The protein below binds the small molecule below.
Small molecule (SMILES): C[C@]12CC[C@H]3[C@@H](CCC4=CC(=O)CC[C@@]43C)[C@@H]1CC[C@@H]2O

Sequence of chain 1.A:
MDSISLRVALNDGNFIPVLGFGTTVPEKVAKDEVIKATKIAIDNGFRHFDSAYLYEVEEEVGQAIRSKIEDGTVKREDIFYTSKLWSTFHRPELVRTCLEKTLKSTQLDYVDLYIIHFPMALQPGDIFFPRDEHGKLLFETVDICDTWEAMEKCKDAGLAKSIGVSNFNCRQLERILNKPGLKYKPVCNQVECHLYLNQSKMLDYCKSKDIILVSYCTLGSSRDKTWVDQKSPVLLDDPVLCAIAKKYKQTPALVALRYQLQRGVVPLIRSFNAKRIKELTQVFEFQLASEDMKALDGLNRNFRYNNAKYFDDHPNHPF

Binding-site contacts:
Ligand atom C3 contacts residue NAP1 of chain 1.C at 3.2 Å.
Ligand atom C2 contacts residue NAP1 of chain 1.C at 3.4 Å.
Ligand atom C11 contacts residue TYR310 of chain 1.A at 3.6 Å (hydrophobic).
Ligand atom C15 contacts residue THR226 of chain 1.A at 3.4 Å.
Ligand atom C4 contacts residue NAP1 of chain 1.C at 3.7 Å.
Ligand atom C1 contacts residue PHE118 of chain 1.A at 4.2 Å (hydrophobic).
Ligand atom C2 contacts residue HIS117 of chain 1.A at 3.4 Å.
Ligand atom C4 contacts residue THR24 of chain 1.A at 4.2 Å.
Ligand atom C15 contacts residue GLU27 of chain 1.A at 4.4 Å.
Ligand atom C7 contacts residue TRP227 of chain 1.A at 4.0 Å (hydrophobic).
Ligand atom C10 contacts residue TYR310 of chain 1.A at 4.0 Å (hydrophobic).
Ligand atom C16 contacts residue GLU27 of chain 1.A at 4.3 Å.
Ligand atom C15 contacts residue TRP227 of chain 1.A at 4.4 Å (hydrophobic).
Ligand atom O3 contacts residue HIS117 of chain 1.A at 2.8 Å (h-bond).
Ligand atom C19 contacts residue ASN306 of chain 1.A at 3.9 Å.
Ligand atom C18 contacts residue THR226 of chain 1.A at 4.0 Å.
Ligand atom C18 contacts residue TYR310 of chain 1.A at 4.2 Å (hydrophobic).
Ligand atom C12 contacts residue PHE129 of chain 1.A at 3.8 Å (hydrophobic).
Ligand atom O3 contacts residue TYR55 of chain 1.A at 2.5 Å (h-bond).
Ligand atom C10 contacts residue LEU54 of chain 1.A at 4.4 Å (hydrophobic).
Ligand atom O3 contacts residue NAP1 of chain 1.C at 3.0 Å.
Ligand atom C8 contacts residue TRP227 of chain 1.A at 4.0 Å (hydrophobic).
Ligand atom C3 contacts residue HIS117 of chain 1.A at 3.4 Å.
Ligand atom C19 contacts residue TYR310 of chain 1.A at 3.2 Å (hydrophobic).
Ligand atom C9 contacts residue LEU54 of chain 1.A at 4.1 Å (hydrophobic).
Ligand atom C11 contacts residue LEU54 of chain 1.A at 4.4 Å (hydrophobic).
Ligand atom C18 contacts residue TRP227 of chain 1.A at 3.7 Å (hydrophobic).
Ligand atom C1 contacts residue TYR310 of chain 1.A at 3.6 Å (hydrophobic).
Ligand atom C19 contacts residue TRP227 of chain 1.A at 3.9 Å (hydrophobic).
Ligand atom C2 contacts residue PHE118 of chain 1.A at 4.0 Å (hydrophobic).
Ligand atom C12 contacts residue TYR310 of chain 1.A at 4.3 Å (hydrophobic).
Ligand atom C16 contacts residue THR226 of chain 1.A at 3.9 Å.
Ligand atom C4 contacts residue TYR55 of chain 1.A at 3.6 Å (hydrophobic).
Ligand atom C6 contacts residue TRP227 of chain 1.A at 3.7 Å (hydrophobic).
Ligand atom C2 contacts residue TYR310 of chain 1.A at 4.1 Å (hydrophobic).
Ligand atom C1 contacts residue HIS117 of chain 1.A at 4.3 Å.
Ligand atom C1 contacts residue LEU54 of chain 1.A at 3.8 Å (hydrophobic).
Ligand atom C3 contacts residue TYR55 of chain 1.A at 3.6 Å (hydrophobic).